Sequence of chain 1.A:
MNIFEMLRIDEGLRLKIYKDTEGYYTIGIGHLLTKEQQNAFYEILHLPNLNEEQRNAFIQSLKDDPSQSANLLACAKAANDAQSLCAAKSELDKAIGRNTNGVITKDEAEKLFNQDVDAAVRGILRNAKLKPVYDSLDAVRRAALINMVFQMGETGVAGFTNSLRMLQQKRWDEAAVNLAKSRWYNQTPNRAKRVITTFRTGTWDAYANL

The small molecule below binds the protein below.
Small molecule (SMILES): O=C(CCl)Nc1ccc(C#Cc2ccc(NC(=O)CCl)cc2S(=O)(=O)O)c(S(=O)(=O)O)c1

Binding-site contacts:
Ligand atom C17 contacts residue CYS103 of chain 1.A at 2.3 Å (hydrophobic).
Ligand atom C10 contacts residue GLN71 of chain 1.A at 4.2 Å.
Ligand atom O30 contacts residue GLN71 of chain 1.A at 2.8 Å (h-bond).
Ligand atom C08 contacts residue ALA95 of chain 1.A at 4.0 Å (hydrophobic).
Ligand atom O30 contacts residue PHE75 of chain 1.A at 4.0 Å.
Ligand atom C03 contacts residue CYS92 of chain 1.A at 3.6 Å (hydrophobic).
Ligand atom O18 contacts residue CYS103 of chain 1.A at 2.1 Å (h-bond).
Ligand atom C13 contacts residue GLN100 of chain 1.A at 3.9 Å.
Ligand atom C14 contacts residue GLN100 of chain 1.A at 3.2 Å.
Ligand atom C22 contacts residue ALA99 of chain 1.A at 3.5 Å (hydrophobic).
Ligand atom O18 contacts residue GLN100 of chain 1.A at 3.3 Å (h-bond).
Ligand atom C13 contacts residue GLN71 of chain 1.A at 3.5 Å.
Ligand atom S28 contacts residue GLN71 of chain 1.A at 4.2 Å.
Ligand atom C15 contacts residue ALA99 of chain 1.A at 4.0 Å (hydrophobic).
Ligand atom C12 contacts residue GLN71 of chain 1.A at 4.0 Å.
Ligand atom O25 contacts residue ALA99 of chain 1.A at 3.5 Å.
Ligand atom C32 contacts residue PHE75 of chain 1.A at 4.0 Å (hydrophobic).
Ligand atom S23 contacts residue ALA99 of chain 1.A at 4.1 Å.
Ligand atom C08 contacts residue ALA96 of chain 1.A at 4.1 Å (hydrophobic).
Ligand atom C11 contacts residue ALA96 of chain 1.A at 4.0 Å (hydrophobic).
Ligand atom S28 contacts residue PHE75 of chain 1.A at 4.2 Å.
Ligand atom C11 contacts residue GLN71 of chain 1.A at 3.8 Å.
Ligand atom C07 contacts residue ALA95 of chain 1.A at 3.8 Å (hydrophobic).
Ligand atom C19 contacts residue CYS103 of chain 1.A at 2.1 Å (hydrophobic).
Ligand atom C13 contacts residue ALA99 of chain 1.A at 4.0 Å (hydrophobic).
Ligand atom C09 contacts residue ALA96 of chain 1.A at 4.0 Å (hydrophobic).
Ligand atom C10 contacts residue ALA96 of chain 1.A at 3.8 Å (hydrophobic).
Ligand atom O31 contacts residue PHE75 of chain 1.A at 3.9 Å.
Ligand atom C27 contacts residue PHE75 of chain 1.A at 4.2 Å (hydrophobic).
Ligand atom C14 contacts residue ALA99 of chain 1.A at 4.3 Å (hydrophobic).
Ligand atom C15 contacts residue GLN100 of chain 1.A at 4.3 Å.
Ligand atom N16 contacts residue CYS103 of chain 1.A at 3.5 Å (h-bond).
Ligand atom N16 contacts residue ALA99 of chain 1.A at 4.2 Å.
Ligand atom C13 contacts residue ALA96 of chain 1.A at 4.1 Å (hydrophobic).
Ligand atom C21 contacts residue ALA99 of chain 1.A at 3.9 Å (hydrophobic).
Ligand atom C12 contacts residue ALA99 of chain 1.A at 3.5 Å (hydrophobic).
Ligand atom C02 contacts residue CYS92 of chain 1.A at 3.8 Å (hydrophobic).
Ligand atom N05 contacts residue CYS92 of chain 1.A at 3.6 Å (h-bond).
Ligand atom O30 contacts residue ALA96 of chain 1.A at 3.6 Å.
Ligand atom C11 contacts residue ALA99 of chain 1.A at 3.9 Å (hydrophobic).